Binding-site contacts:
Ligand atom O5 contacts residue ASN4 of chain 1.C at 2.3 Å (h-bond).
Ligand atom C4 contacts residue ASN4 of chain 1.C at 4.2 Å.
Ligand atom C8 contacts residue PHE392 of chain 1.C at 3.6 Å (hydrophobic).
Ligand atom C2 contacts residue ASN4 of chain 1.C at 2.4 Å.
Ligand atom C5 contacts residue ASN4 of chain 1.C at 3.6 Å.
Ligand atom O7 contacts residue ASN4 of chain 1.C at 4.0 Å.
Ligand atom C7 contacts residue ASN4 of chain 1.C at 3.7 Å.
Ligand atom O6 contacts residue ASN4 of chain 1.C at 4.2 Å.
Ligand atom N2 contacts residue ASN4 of chain 1.C at 3.0 Å (h-bond).
Ligand atom C2 contacts residue TRP397 of chain 1.C at 4.5 Å (hydrophobic).
Ligand atom C7 contacts residue PHE392 of chain 1.C at 4.4 Å (hydrophobic).
Ligand atom N2 contacts residue PHE392 of chain 1.C at 4.0 Å.
Ligand atom N2 contacts residue TRP397 of chain 1.C at 4.5 Å.
Ligand atom C1 contacts residue ASN4 of chain 1.C at 1.4 Å.
Ligand atom C3 contacts residue ASN4 of chain 1.C at 3.8 Å.

The small molecule below binds the protein below.
Small molecule (SMILES): CC(=O)N[C@@H]1[C@@H](O)[C@H](O)[C@@H](CO)O[C@H]1O

Sequence of chain 1.C:
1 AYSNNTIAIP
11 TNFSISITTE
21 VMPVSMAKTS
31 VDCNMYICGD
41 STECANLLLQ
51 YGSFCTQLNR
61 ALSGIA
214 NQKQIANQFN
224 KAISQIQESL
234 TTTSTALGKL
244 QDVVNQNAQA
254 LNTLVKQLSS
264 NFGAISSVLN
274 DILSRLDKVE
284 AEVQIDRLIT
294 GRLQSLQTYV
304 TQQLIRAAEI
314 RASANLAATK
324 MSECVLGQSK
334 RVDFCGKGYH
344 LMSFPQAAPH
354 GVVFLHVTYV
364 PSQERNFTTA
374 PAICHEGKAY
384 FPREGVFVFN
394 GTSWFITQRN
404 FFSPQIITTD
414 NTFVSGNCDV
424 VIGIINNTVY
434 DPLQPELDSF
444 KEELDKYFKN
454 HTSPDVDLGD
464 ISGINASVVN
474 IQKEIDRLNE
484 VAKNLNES